Binding-site contacts:
Ligand atom CL1 contacts residue PHE124 of chain 1.A at 4.2 Å.
Ligand atom CL1 contacts residue LYS127 of chain 1.A at 3.4 Å.
Ligand atom C19 contacts residue VAL5 of chain 1.B at 3.8 Å (hydrophobic).
Ligand atom C29 contacts residue ILE224 of chain 1.A at 4.3 Å (hydrophobic).
Ligand atom C27 contacts residue VAL5 of chain 1.B at 4.0 Å (hydrophobic).
Ligand atom O20 contacts residue LEU223 of chain 1.A at 3.7 Å.
Ligand atom N03 contacts residue VAL51 of chain 1.A at 3.8 Å.
Ligand atom C07 contacts residue GLU44 of chain 1.A at 4.2 Å.
Ligand atom C30 contacts residue ILE224 of chain 1.A at 3.6 Å (hydrophobic).
Ligand atom C31 contacts residue ASN47 of chain 1.A at 3.7 Å.
Ligand atom N14 contacts residue ASN47 of chain 1.A at 4.5 Å.
Ligand atom O23 contacts residue ILE224 of chain 1.A at 4.5 Å.
Ligand atom C25 contacts residue VAL5 of chain 1.B at 4.1 Å (hydrophobic).
Ligand atom C02 contacts residue GLU19 of chain 1.A at 3.6 Å.
Ligand atom C10 contacts residue ASN47 of chain 1.A at 3.4 Å.
Ligand atom C11 contacts residue ASN47 of chain 1.A at 3.6 Å.
Ligand atom C02 contacts residue LEU48 of chain 1.A at 4.1 Å (hydrophobic).
Ligand atom CL1 contacts residue ILE173 of chain 1.A at 4.1 Å.
Ligand atom C05 contacts residue ASN47 of chain 1.A at 3.9 Å.
Ligand atom N01 contacts residue LEU48 of chain 1.A at 3.4 Å.
Ligand atom C12 contacts residue ASN47 of chain 1.A at 3.8 Å.
Ligand atom C07 contacts residue ASN47 of chain 1.A at 4.1 Å.
Ligand atom S08 contacts residue GLU44 of chain 1.A at 3.8 Å.
Ligand atom C29 contacts residue VAL5 of chain 1.B at 4.0 Å (hydrophobic).
Ligand atom N03 contacts residue GLU19 of chain 1.A at 2.9 Å (salt-bridge).
Ligand atom C24 contacts residue VAL5 of chain 1.B at 4.5 Å (hydrophobic).
Ligand atom C30 contacts residue PRO172 of chain 1.A at 3.8 Å (hydrophobic).
Ligand atom N01 contacts residue GLU19 of chain 1.A at 2.7 Å (salt-bridge).
Ligand atom C26 contacts residue VAL5 of chain 1.B at 3.8 Å (hydrophobic).
Ligand atom C30 contacts residue VAL5 of chain 1.B at 4.2 Å (hydrophobic).
Ligand atom C21 contacts residue LEU223 of chain 1.A at 3.5 Å (hydrophobic).
Ligand atom C29 contacts residue PRO172 of chain 1.A at 3.3 Å (hydrophobic).
Ligand atom C29 contacts residue ILE173 of chain 1.A at 4.2 Å (hydrophobic).
Ligand atom C27 contacts residue PRO172 of chain 1.A at 4.4 Å (hydrophobic).
Ligand atom C13 contacts residue ASN47 of chain 1.A at 3.7 Å.
Ligand atom C06 contacts residue ASN47 of chain 1.A at 3.6 Å.
Ligand atom C09 contacts residue ASN47 of chain 1.A at 3.6 Å.
Ligand atom C29 contacts residue GLY176 of chain 1.A at 4.3 Å.

Sequence of chain 1.B:
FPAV

Sequence of chain 1.A:
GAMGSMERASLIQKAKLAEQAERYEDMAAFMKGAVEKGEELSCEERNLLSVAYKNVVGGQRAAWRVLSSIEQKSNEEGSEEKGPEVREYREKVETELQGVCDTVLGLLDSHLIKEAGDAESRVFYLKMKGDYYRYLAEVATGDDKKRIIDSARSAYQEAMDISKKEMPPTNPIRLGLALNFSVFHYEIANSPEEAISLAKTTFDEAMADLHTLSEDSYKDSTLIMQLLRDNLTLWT

The protein below binds the small molecule below.
Small molecule (SMILES): [H]/N=C(\N)c1cc(-c2cccc(NC(=O)C3(Oc4ccc(Cl)cc4)CCOCC3)c2)cs1